Binding-site contacts:
Ligand atom N2 contacts residue ILE208 of chain 1.E at 3.9 Å.
Ligand atom C8 contacts residue ILE208 of chain 1.E at 3.8 Å (hydrophobic).
Ligand atom O5 contacts residue ASN141 of chain 1.E at 2.3 Å (h-bond).
Ligand atom C3 contacts residue ASN141 of chain 1.E at 3.8 Å.
Ligand atom O7 contacts residue LYS190 of chain 1.E at 3.4 Å.
Ligand atom N2 contacts residue ASN141 of chain 1.E at 3.0 Å (h-bond).
Ligand atom C5 contacts residue ASN141 of chain 1.E at 3.6 Å.
Ligand atom O7 contacts residue ASN141 of chain 1.E at 4.2 Å.
Ligand atom C6 contacts residue TYR206 of chain 1.E at 4.3 Å (hydrophobic).
Ligand atom O7 contacts residue TYR206 of chain 1.E at 3.0 Å (h-bond).
Ligand atom C1 contacts residue ASN141 of chain 1.E at 1.4 Å.
Ligand atom C4 contacts residue ASN141 of chain 1.E at 4.2 Å.
Ligand atom C7 contacts residue ILE208 of chain 1.E at 4.2 Å (hydrophobic).
Ligand atom C7 contacts residue LYS190 of chain 1.E at 4.3 Å.
Ligand atom C8 contacts residue TYR206 of chain 1.E at 3.5 Å (hydrophobic).
Ligand atom C7 contacts residue TYR206 of chain 1.E at 3.5 Å (hydrophobic).
Ligand atom O6 contacts residue ASN141 of chain 1.E at 4.5 Å.
Ligand atom C5 contacts residue TYR206 of chain 1.E at 4.1 Å (hydrophobic).
Ligand atom C2 contacts residue ASN141 of chain 1.E at 2.5 Å.
Ligand atom C7 contacts residue ASN141 of chain 1.E at 3.9 Å.

The small molecule below binds the protein below.
Small molecule (SMILES): CC(=O)N[C@H]1[C@H](O[C@H]2[C@H](O)[C@@H](NC(C)=O)CO[C@@H]2CO)O[C@H](CO)[C@@H](O)[C@@H]1O

Sequence of chain 1.E:
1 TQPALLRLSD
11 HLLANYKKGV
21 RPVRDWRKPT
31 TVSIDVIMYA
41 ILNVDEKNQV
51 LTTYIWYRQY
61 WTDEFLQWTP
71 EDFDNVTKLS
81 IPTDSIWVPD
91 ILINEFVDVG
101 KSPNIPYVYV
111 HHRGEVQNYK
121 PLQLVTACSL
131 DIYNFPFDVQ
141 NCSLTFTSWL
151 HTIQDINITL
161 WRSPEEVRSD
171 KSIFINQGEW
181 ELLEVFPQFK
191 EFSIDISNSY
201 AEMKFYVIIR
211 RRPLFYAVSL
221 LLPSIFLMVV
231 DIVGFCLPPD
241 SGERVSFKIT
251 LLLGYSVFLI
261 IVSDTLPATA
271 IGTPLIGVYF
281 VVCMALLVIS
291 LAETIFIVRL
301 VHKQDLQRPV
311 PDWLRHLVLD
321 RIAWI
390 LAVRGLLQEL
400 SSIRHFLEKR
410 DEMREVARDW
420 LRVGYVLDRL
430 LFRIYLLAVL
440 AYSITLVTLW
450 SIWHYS